Sequence of chain 1.C:
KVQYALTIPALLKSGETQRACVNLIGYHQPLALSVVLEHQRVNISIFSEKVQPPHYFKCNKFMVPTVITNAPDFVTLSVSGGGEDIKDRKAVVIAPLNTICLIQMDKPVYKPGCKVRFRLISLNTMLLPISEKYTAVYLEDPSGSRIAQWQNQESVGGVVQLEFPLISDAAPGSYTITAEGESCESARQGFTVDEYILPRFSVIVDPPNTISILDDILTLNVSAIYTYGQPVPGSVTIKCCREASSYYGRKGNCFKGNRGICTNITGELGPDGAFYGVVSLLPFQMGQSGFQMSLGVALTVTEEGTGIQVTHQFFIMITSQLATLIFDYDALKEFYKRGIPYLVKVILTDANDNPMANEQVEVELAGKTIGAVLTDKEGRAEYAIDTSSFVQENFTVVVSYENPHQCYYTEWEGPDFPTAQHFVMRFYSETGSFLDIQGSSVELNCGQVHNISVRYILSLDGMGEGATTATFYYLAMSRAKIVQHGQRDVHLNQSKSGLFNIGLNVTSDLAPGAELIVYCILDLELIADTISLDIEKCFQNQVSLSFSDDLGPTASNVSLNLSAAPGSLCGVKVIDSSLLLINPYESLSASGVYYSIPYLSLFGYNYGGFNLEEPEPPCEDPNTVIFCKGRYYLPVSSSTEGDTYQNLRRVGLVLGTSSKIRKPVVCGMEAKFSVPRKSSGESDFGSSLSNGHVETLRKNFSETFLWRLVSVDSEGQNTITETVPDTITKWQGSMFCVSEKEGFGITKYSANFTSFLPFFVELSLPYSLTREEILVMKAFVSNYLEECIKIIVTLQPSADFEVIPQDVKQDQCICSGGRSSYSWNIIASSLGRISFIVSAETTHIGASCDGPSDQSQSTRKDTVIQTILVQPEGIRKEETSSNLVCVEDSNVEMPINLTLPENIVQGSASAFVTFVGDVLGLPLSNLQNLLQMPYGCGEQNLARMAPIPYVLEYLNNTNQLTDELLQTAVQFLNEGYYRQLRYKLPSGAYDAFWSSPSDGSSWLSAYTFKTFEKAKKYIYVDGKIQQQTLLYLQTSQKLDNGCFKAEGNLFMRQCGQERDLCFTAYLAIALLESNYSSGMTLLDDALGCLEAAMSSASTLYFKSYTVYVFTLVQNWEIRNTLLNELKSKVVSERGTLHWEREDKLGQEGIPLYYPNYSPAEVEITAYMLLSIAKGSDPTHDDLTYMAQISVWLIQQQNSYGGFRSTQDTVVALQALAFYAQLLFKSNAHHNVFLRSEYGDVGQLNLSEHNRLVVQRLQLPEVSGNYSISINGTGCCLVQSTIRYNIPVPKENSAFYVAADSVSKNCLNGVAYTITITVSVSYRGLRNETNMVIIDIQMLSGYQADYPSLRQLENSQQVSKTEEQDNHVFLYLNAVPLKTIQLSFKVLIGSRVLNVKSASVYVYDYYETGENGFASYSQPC

The protein below binds the small molecule below.
Small molecule (SMILES): CC(=O)N[C@@H]1[C@@H](O)[C@H](O)[C@@H](CO)O[C@H]1O

Binding-site contacts:
Ligand atom C1 contacts residue ASN578 of chain 1.C at 1.4 Å.
Ligand atom C3 contacts residue ASN578 of chain 1.C at 3.8 Å.
Ligand atom C2 contacts residue ASN578 of chain 1.C at 2.5 Å.
Ligand atom O6 contacts residue ASN578 of chain 1.C at 4.2 Å.
Ligand atom C5 contacts residue ASN578 of chain 1.C at 3.7 Å.
Ligand atom C4 contacts residue ASN578 of chain 1.C at 4.2 Å.
Ligand atom N2 contacts residue ASN578 of chain 1.C at 3.2 Å (h-bond).
Ligand atom O3 contacts residue ASN578 of chain 1.C at 3.7 Å.
Ligand atom O5 contacts residue ASN578 of chain 1.C at 2.4 Å (h-bond).
Ligand atom C7 contacts residue ASN578 of chain 1.C at 4.3 Å.